Sequence of chain 1.B:
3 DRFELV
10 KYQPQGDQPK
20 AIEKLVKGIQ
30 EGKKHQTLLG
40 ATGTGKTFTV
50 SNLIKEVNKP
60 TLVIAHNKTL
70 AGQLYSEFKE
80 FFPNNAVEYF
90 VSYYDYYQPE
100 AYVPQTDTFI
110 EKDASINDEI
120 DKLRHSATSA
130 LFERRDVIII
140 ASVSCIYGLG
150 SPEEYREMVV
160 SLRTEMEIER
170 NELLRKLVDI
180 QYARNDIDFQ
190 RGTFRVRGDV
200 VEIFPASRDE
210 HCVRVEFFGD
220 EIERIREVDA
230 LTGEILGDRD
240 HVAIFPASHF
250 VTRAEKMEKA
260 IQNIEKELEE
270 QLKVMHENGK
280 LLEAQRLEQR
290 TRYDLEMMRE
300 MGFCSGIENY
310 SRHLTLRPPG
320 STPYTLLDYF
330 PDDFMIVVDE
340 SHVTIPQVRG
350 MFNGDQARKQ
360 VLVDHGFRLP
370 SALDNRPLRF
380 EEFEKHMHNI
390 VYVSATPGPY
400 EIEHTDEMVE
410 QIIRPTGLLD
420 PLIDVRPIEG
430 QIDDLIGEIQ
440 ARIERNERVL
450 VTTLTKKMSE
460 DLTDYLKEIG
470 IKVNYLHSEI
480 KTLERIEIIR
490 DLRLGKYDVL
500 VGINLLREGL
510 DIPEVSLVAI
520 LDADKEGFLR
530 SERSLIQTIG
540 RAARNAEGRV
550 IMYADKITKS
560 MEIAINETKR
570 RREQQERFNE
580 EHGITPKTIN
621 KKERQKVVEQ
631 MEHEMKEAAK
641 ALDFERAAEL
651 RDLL

This protein binds this small molecule.
Small molecule (SMILES): Cc1cn([C@H]2C[C@H](OP(=O)(O)O)[C@@H](CO[P](=O)(O)O[C@H]3C[C@H](n4cc(C)c(=O)[nH]c4=O)O[C@@H]3CO[P](=O)(O)O[C@H]3C[C@H](n4cc(C)c(=O)[nH]c4=O)O[C@@H]3CO[P](=O)(O)O[C@H]3C[C@H](n4cc(C)c(=O)[nH]c4=O)O[C@@H]3COP(=O)=O)O2)c(=O)[nH]c1=O

Binding-site contacts:
Ligand atom C5 contacts residue TYR96 of chain 1.B at 3.0 Å (hydrophobic).
Ligand atom OP2 contacts residue TYR93 of chain 1.B at 3.2 Å (h-bond).
Ligand atom OP2 contacts residue ILE479 of chain 1.B at 3.1 Å (h-bond).
Ligand atom N1 contacts residue TYR96 of chain 1.B at 3.3 Å (h-bond).
Ligand atom OP1 contacts residue ASN66 of chain 1.B at 3.4 Å.
Ligand atom N3 contacts residue TYR96 of chain 1.B at 3.3 Å.
Ligand atom OP1 contacts residue TYR93 of chain 1.B at 2.9 Å (h-bond).
Ligand atom OP2 contacts residue NML1 of chain 1.D at 3.2 Å (h-bond).
Ligand atom C5' contacts residue SER91 of chain 1.B at 3.5 Å.
Ligand atom OP2 contacts residue GLU307 of chain 1.B at 3.4 Å.
Ligand atom C5' contacts residue HIS65 of chain 1.B at 3.2 Å.
Ligand atom C7 contacts residue NML1 of chain 1.D at 1.6 Å.
Ligand atom C1' contacts residue TYR96 of chain 1.B at 3.4 Å (hydrophobic).
Ligand atom C6 contacts residue TYR96 of chain 1.B at 3.2 Å (hydrophobic).
Ligand atom O4 contacts residue NML1 of chain 1.D at 2.7 Å.
Ligand atom OP1 contacts residue LYS67 of chain 1.B at 3.0 Å (salt-bridge).
Ligand atom OP2 contacts residue SER91 of chain 1.B at 2.4 Å (h-bond).
Ligand atom O4' contacts residue GLN346 of chain 1.B at 3.0 Å (h-bond).
Ligand atom O5' contacts residue THR481 of chain 1.B at 3.2 Å (h-bond).
Ligand atom O3' contacts residue ASN66 of chain 1.B at 3.3 Å.
Ligand atom O4 contacts residue TYR96 of chain 1.B at 3.3 Å.
Ligand atom OP1 contacts residue SER91 of chain 1.B at 3.4 Å (h-bond).
Ligand atom OP2 contacts residue THR481 of chain 1.B at 2.8 Å (h-bond).
Ligand atom OP2 contacts residue LYS480 of chain 1.B at 3.3 Å.
Ligand atom C4 contacts residue TYR96 of chain 1.B at 3.1 Å (hydrophobic).
Ligand atom C2' contacts residue TYR96 of chain 1.B at 2.7 Å (hydrophobic).
Ligand atom O2 contacts residue ARG357 of chain 1.B at 3.0 Å (salt-bridge).
Ligand atom P contacts residue THR481 of chain 1.B at 2.7 Å.
Ligand atom C7 contacts residue TYR96 of chain 1.B at 3.1 Å (hydrophobic).
Ligand atom O2 contacts residue GLN346 of chain 1.B at 2.9 Å (h-bond).
Ligand atom N3 contacts residue PRO98 of chain 1.B at 3.4 Å.
Ligand atom O4 contacts residue PRO98 of chain 1.B at 3.3 Å.
Ligand atom OP2 contacts residue LYS67 of chain 1.B at 2.4 Å (salt-bridge).
Ligand atom P contacts residue LYS67 of chain 1.B at 3.3 Å.
Ligand atom C2 contacts residue TYR96 of chain 1.B at 3.4 Å (hydrophobic).
Ligand atom C4' contacts residue HIS65 of chain 1.B at 3.5 Å.
Ligand atom OP1 contacts residue SER141 of chain 1.B at 2.8 Å (h-bond).
Ligand atom C5 contacts residue NML1 of chain 1.D at 2.7 Å.
Ligand atom C4 contacts residue NML1 of chain 1.D at 3.1 Å.
Ligand atom OP1 contacts residue THR481 of chain 1.B at 2.2 Å (h-bond).